Sequence of chain 1.B:
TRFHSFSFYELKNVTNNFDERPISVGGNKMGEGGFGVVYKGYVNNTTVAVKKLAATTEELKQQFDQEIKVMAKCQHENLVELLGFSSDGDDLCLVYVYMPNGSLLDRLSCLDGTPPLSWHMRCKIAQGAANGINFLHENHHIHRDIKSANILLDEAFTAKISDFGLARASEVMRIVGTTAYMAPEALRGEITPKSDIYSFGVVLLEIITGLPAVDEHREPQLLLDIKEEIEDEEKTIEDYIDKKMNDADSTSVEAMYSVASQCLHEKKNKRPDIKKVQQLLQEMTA

Binding-site contacts:
Ligand atom C09 contacts residue ALA52 of chain 1.B at 3.7 Å (hydrophobic).
Ligand atom C24 contacts residue LYS54 of chain 1.B at 3.9 Å.
Ligand atom N17 contacts residue MET106 of chain 1.B at 3.4 Å (h-bond).
Ligand atom N18 contacts residue GLY109 of chain 1.B at 3.4 Å.
Ligand atom N22 contacts residue SER110 of chain 1.B at 3.9 Å.
Ligand atom N12 contacts residue ASP170 of chain 1.B at 3.8 Å.
Ligand atom C16 contacts residue MET106 of chain 1.B at 3.1 Å (hydrophobic).
Ligand atom C04 contacts residue ALA52 of chain 1.B at 3.5 Å (hydrophobic).
Ligand atom C24 contacts residue VAL41 of chain 1.B at 3.9 Å (hydrophobic).
Ligand atom C15 contacts residue MET33 of chain 1.B at 3.9 Å (hydrophobic).
Ligand atom N18 contacts residue MET33 of chain 1.B at 3.8 Å.
Ligand atom C04 contacts residue LEU159 of chain 1.B at 3.2 Å (hydrophobic).
Ligand atom C09 contacts residue LEU159 of chain 1.B at 3.7 Å (hydrophobic).
Ligand atom C09 contacts residue MET106 of chain 1.B at 3.8 Å (hydrophobic).
Ligand atom N13 contacts residue LYS54 of chain 1.B at 3.9 Å.
Ligand atom C08 contacts residue TYR103 of chain 1.B at 3.2 Å (hydrophobic).
Ligand atom N17 contacts residue MET33 of chain 1.B at 3.6 Å (h-bond).
Ligand atom C16 contacts residue MET33 of chain 1.B at 3.4 Å (hydrophobic).
Ligand atom N17 contacts residue GLY109 of chain 1.B at 3.5 Å.
Ligand atom C09 contacts residue VAL104 of chain 1.B at 3.5 Å (hydrophobic).
Ligand atom O03 contacts residue MET106 of chain 1.B at 2.8 Å (h-bond).
Ligand atom C08 contacts residue VAL87 of chain 1.B at 3.6 Å (hydrophobic).
Ligand atom C07 contacts residue TYR103 of chain 1.B at 3.4 Å (hydrophobic).
Ligand atom C14 contacts residue VAL41 of chain 1.B at 3.9 Å (hydrophobic).
Ligand atom C16 contacts residue TYR105 of chain 1.B at 3.8 Å (hydrophobic).
Ligand atom C20 contacts residue GLY109 of chain 1.B at 3.6 Å.
Ligand atom C06 contacts residue LEU159 of chain 1.B at 3.6 Å (hydrophobic).
Ligand atom C02 contacts residue LEU159 of chain 1.B at 3.5 Å (hydrophobic).
Ligand atom C02 contacts residue ALA52 of chain 1.B at 3.5 Å (hydrophobic).
Ligand atom C20 contacts residue PRO107 of chain 1.B at 3.8 Å (hydrophobic).
Ligand atom C20 contacts residue MET106 of chain 1.B at 3.3 Å (hydrophobic).
Ligand atom N12 contacts residue LYS54 of chain 1.B at 3.3 Å.
Ligand atom C07 contacts residue VAL87 of chain 1.B at 3.7 Å (hydrophobic).
Ligand atom C11 contacts residue TYR103 of chain 1.B at 3.7 Å (hydrophobic).
Ligand atom C09 contacts residue TYR103 of chain 1.B at 3.8 Å (hydrophobic).
Ligand atom O03 contacts residue ALA52 of chain 1.B at 3.6 Å.
Ligand atom O03 contacts residue TYR105 of chain 1.B at 3.7 Å.
Ligand atom C20 contacts residue TYR105 of chain 1.B at 3.8 Å (hydrophobic).
Ligand atom N05 contacts residue LEU159 of chain 1.B at 3.2 Å.
Ligand atom N01 contacts residue LEU159 of chain 1.B at 3.6 Å.

A protein and the small-molecule ligand that binds it are described below.
Small molecule (SMILES): Cn1cc(-c2cccc(C(=O)Nc3cn(C)nc3C(N)=O)n2)cn1